A small-molecule ligand and the protein it binds are described below.
Small molecule (SMILES): c1cncc(-c2nc3ccc4ncc(N5CCSCC5)nc4c3o2)c1

Sequence of chain 1.A:
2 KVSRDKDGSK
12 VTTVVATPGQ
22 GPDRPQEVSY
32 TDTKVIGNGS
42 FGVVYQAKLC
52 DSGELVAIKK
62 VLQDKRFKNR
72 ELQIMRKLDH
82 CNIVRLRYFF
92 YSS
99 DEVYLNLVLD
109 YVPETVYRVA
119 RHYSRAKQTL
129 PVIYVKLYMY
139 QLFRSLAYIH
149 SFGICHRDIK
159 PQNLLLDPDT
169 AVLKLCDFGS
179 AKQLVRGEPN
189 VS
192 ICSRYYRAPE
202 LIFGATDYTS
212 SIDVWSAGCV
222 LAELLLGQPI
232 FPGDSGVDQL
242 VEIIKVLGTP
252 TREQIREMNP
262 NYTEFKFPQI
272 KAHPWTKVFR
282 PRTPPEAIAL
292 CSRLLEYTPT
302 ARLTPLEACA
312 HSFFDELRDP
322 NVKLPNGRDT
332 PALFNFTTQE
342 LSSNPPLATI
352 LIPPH

Binding-site contacts:
Ligand atom C9 contacts residue VAL110 of chain 1.A at 2.8 Å (hydrophobic).
Ligand atom C1 contacts residue ASP175 of chain 1.A at 3.2 Å.
Ligand atom C1 contacts residue PHE42 of chain 1.A at 3.4 Å (hydrophobic).
Ligand atom C contacts residue PHE42 of chain 1.A at 3.6 Å (hydrophobic).
Ligand atom C15 contacts residue LEU163 of chain 1.A at 3.9 Å (hydrophobic).
Ligand atom C12 contacts residue THR113 of chain 1.A at 3.7 Å.
Ligand atom C1 contacts residue LYS60 of chain 1.A at 3.7 Å.
Ligand atom N contacts residue LYS60 of chain 1.A at 2.9 Å (salt-bridge).
Ligand atom C14 contacts residue VAL110 of chain 1.A at 3.7 Å (hydrophobic).
Ligand atom O contacts residue EDO1 of chain 1.G at 3.5 Å.
Ligand atom C2 contacts residue LYS60 of chain 1.A at 3.6 Å.
Ligand atom C17 contacts residue EDO1 of chain 1.G at 3.4 Å.
Ligand atom C13 contacts residue PRO111 of chain 1.A at 3.3 Å (hydrophobic).
Ligand atom C11 contacts residue EDO1 of chain 1.G at 3.9 Å.
Ligand atom C contacts residue ASP175 of chain 1.A at 3.9 Å.
Ligand atom C13 contacts residue GLU112 of chain 1.A at 3.9 Å.
Ligand atom C10 contacts residue VAL110 of chain 1.A at 3.7 Å (hydrophobic).
Ligand atom C9 contacts residue TYR109 of chain 1.A at 3.5 Å (hydrophobic).
Ligand atom C contacts residue EDO1 of chain 1.G at 3.7 Å.
Ligand atom C7 contacts residue ASP108 of chain 1.A at 3.3 Å.
Ligand atom C12 contacts residue EDO1 of chain 1.G at 3.4 Å.
Ligand atom N2 contacts residue VAL110 of chain 1.A at 3.0 Å (h-bond).
Ligand atom C6 contacts residue VAL85 of chain 1.A at 3.9 Å (hydrophobic).
Ligand atom C7 contacts residue VAL85 of chain 1.A at 3.9 Å (hydrophobic).
Ligand atom C10 contacts residue ILE37 of chain 1.A at 3.8 Å (hydrophobic).
Ligand atom C7 contacts residue LEU163 of chain 1.A at 3.3 Å (hydrophobic).
Ligand atom C8 contacts residue ALA58 of chain 1.A at 3.6 Å (hydrophobic).
Ligand atom N3 contacts residue ILE37 of chain 1.A at 3.8 Å.
Ligand atom C2 contacts residue ASP175 of chain 1.A at 3.6 Å.
Ligand atom C17 contacts residue VAL45 of chain 1.A at 3.9 Å (hydrophobic).
Ligand atom C13 contacts residue VAL110 of chain 1.A at 3.4 Å (hydrophobic).
Ligand atom C6 contacts residue LEU163 of chain 1.A at 3.6 Å (hydrophobic).
Ligand atom C7 contacts residue ALA58 of chain 1.A at 3.5 Å (hydrophobic).
Ligand atom N2 contacts residue TYR109 of chain 1.A at 3.7 Å.
Ligand atom S contacts residue ARG116 of chain 1.A at 3.3 Å (salt-bridge).
Ligand atom C8 contacts residue LEU163 of chain 1.A at 3.5 Å (hydrophobic).
Ligand atom C6 contacts residue ALA58 of chain 1.A at 3.8 Å (hydrophobic).
Ligand atom C14 contacts residue TYR109 of chain 1.A at 3.5 Å (hydrophobic).
Ligand atom N contacts residue ASP175 of chain 1.A at 3.2 Å.
Ligand atom N4 contacts residue ILE37 of chain 1.A at 3.9 Å.